Binding-site contacts:
Ligand atom C6 contacts residue HIS184 of chain 24.A at 3.7 Å.
Ligand atom N1 contacts residue GLU84 of chain 8.A at 3.2 Å (salt-bridge).
Ligand atom C4 contacts residue HIS81 of chain 8.A at 3.4 Å.
Ligand atom N2 contacts residue HIS81 of chain 8.A at 2.9 Å (h-bond).
Ligand atom C6 contacts residue HIS80 of chain 8.A at 3.3 Å.
Ligand atom OP4 contacts residue ARG106 of chain 20.A at 3.8 Å.
Ligand atom C6 contacts residue MN1 of chain 24.C at 3.4 Å.
Ligand atom N1 contacts residue HIS184 of chain 24.A at 3.5 Å (h-bond).
Ligand atom O3 contacts residue MN1 of chain 24.C at 2.5 Å.
Ligand atom N2 contacts residue HIS183 of chain 24.A at 3.2 Å (h-bond).
Ligand atom O2 contacts residue GLU28 of chain 8.A at 3.0 Å (salt-bridge).
Ligand atom C5 contacts residue MET114 of chain 24.A at 3.6 Å (hydrophobic).
Ligand atom OP6 contacts residue ARG106 of chain 20.A at 2.8 Å (salt-bridge).
Ligand atom C6 contacts residue HIS183 of chain 24.A at 3.6 Å.
Ligand atom OP4 contacts residue HIS62 of chain 24.A at 3.2 Å (h-bond).
Ligand atom C5 contacts residue GLU84 of chain 8.A at 3.6 Å.
Ligand atom C3 contacts residue HIS81 of chain 8.A at 3.3 Å.
Ligand atom C6 contacts residue MET114 of chain 24.A at 3.4 Å (hydrophobic).
Ligand atom OP5 contacts residue ARG106 of chain 20.A at 3.9 Å.
Ligand atom C4 contacts residue MET114 of chain 24.A at 3.7 Å (hydrophobic).
Ligand atom O3 contacts residue HIS54 of chain 24.A at 3.3 Å (h-bond).
Ligand atom OP6 contacts residue LYS191 of chain 24.A at 3.2 Å (salt-bridge).
Ligand atom C3 contacts residue GLU28 of chain 8.A at 3.8 Å.
Ligand atom C5 contacts residue MN1 of chain 8.B at 3.5 Å.
Ligand atom N1 contacts residue MN1 of chain 8.B at 2.3 Å.
Ligand atom OP1 contacts residue GLU187 of chain 24.A at 3.6 Å (salt-bridge).
Ligand atom C3 contacts residue MN1 of chain 24.C at 3.2 Å.
Ligand atom N2 contacts residue GLU187 of chain 24.A at 3.3 Å (salt-bridge).
Ligand atom N1 contacts residue MET114 of chain 24.A at 3.5 Å.
Ligand atom C6 contacts residue MN1 of chain 8.B at 3.1 Å.
Ligand atom C2 contacts residue GLU28 of chain 8.A at 3.8 Å.
Ligand atom N1 contacts residue HIS80 of chain 8.A at 3.4 Å (h-bond).
Ligand atom O3 contacts residue GLU187 of chain 24.A at 2.7 Å (salt-bridge).
Ligand atom C3 contacts residue GLU187 of chain 24.A at 3.9 Å.
Ligand atom N2 contacts residue MET114 of chain 24.A at 3.6 Å.
Ligand atom C4 contacts residue MN1 of chain 24.C at 3.0 Å.
Ligand atom O3 contacts residue HIS81 of chain 8.A at 3.5 Å (h-bond).
Ligand atom OP4 contacts residue LYS191 of chain 24.A at 3.8 Å.
Ligand atom P contacts residue ARG106 of chain 20.A at 3.6 Å.
Ligand atom N2 contacts residue MN1 of chain 24.C at 2.2 Å.

Sequence of chain 24.A:
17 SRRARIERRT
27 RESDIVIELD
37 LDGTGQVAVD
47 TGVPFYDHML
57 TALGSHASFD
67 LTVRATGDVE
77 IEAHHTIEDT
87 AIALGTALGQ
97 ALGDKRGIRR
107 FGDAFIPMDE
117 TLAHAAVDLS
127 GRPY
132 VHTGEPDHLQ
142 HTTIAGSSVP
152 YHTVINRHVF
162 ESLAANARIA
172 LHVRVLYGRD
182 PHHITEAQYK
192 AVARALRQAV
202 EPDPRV

Sequence of chain 20.A:
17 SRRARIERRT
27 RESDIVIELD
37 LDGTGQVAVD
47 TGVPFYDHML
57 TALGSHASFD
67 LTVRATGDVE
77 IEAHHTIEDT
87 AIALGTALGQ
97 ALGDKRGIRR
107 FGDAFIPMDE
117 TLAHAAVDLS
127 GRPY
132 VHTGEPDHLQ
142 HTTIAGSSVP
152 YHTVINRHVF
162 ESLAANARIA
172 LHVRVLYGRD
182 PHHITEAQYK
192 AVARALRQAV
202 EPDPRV

Sequence of chain 8.A:
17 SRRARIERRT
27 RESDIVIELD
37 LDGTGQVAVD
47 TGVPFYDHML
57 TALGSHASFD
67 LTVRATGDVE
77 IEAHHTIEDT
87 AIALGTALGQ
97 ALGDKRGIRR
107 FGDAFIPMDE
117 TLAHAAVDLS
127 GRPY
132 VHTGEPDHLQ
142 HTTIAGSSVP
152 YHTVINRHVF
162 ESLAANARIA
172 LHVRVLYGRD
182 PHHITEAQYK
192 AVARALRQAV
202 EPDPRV

The protein below binds the small molecule below.
Small molecule (SMILES): O=P(O)(O)OC[C@@H](O)[C@@H](O)c1cnc[nH]1